Sequence of chain 1.D:
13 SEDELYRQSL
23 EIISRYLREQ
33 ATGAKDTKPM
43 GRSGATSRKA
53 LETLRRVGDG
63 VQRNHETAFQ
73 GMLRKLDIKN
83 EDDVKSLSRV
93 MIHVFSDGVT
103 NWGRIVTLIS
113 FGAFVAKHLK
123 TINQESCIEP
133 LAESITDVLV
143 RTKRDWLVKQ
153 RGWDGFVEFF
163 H

A small-molecule ligand and the protein it binds are described below.
Small molecule (SMILES): CC#CCn1c(CC)c(-c2cccc(Cl)c2C)c2c(N[C@H](Cc3ccccc3)C(=O)O)ncnc21

Binding-site contacts:
Ligand atom CL1 contacts residue ALA70 of chain 1.D at 3.2 Å.
Ligand atom C21 contacts residue MET93 of chain 1.D at 3.9 Å (hydrophobic).
Ligand atom N3 contacts residue PHE97 of chain 1.D at 3.8 Å.
Ligand atom C16 contacts residue ARG106 of chain 1.D at 3.5 Å.
Ligand atom C15 contacts residue ARG106 of chain 1.D at 3.6 Å.
Ligand atom N4 contacts residue VAL96 of chain 1.D at 4.0 Å.
Ligand atom C5 contacts residue VAL96 of chain 1.D at 3.8 Å (hydrophobic).
Ligand atom N3 contacts residue LEU110 of chain 1.D at 3.8 Å.
Ligand atom C21 contacts residue PHE113 of chain 1.D at 3.6 Å (hydrophobic).
Ligand atom C11 contacts residue THR109 of chain 1.D at 3.9 Å.
Ligand atom C2 contacts residue PHE113 of chain 1.D at 3.8 Å (hydrophobic).
Ligand atom C24 contacts residue PHE113 of chain 1.D at 3.5 Å (hydrophobic).
Ligand atom C26 contacts residue MET74 of chain 1.D at 3.6 Å (hydrophobic).
Ligand atom C27 contacts residue MET74 of chain 1.D at 3.4 Å (hydrophobic).
Ligand atom C17 contacts residue VAL96 of chain 1.D at 3.9 Å (hydrophobic).
Ligand atom C28 contacts residue MET74 of chain 1.D at 3.6 Å (hydrophobic).
Ligand atom C20 contacts residue LEU110 of chain 1.D at 3.6 Å (hydrophobic).
Ligand atom O1 contacts residue ARG106 of chain 1.D at 3.0 Å (salt-bridge).
Ligand atom C19 contacts residue LEU110 of chain 1.D at 3.6 Å (hydrophobic).
Ligand atom C21 contacts residue LEU110 of chain 1.D at 3.3 Å (hydrophobic).
Ligand atom C1 contacts residue MET74 of chain 1.D at 3.8 Å (hydrophobic).
Ligand atom C25 contacts residue MET74 of chain 1.D at 3.9 Å (hydrophobic).
Ligand atom C1 contacts residue VAL96 of chain 1.D at 3.8 Å (hydrophobic).
Ligand atom C19 contacts residue PHE113 of chain 1.D at 3.9 Å (hydrophobic).
Ligand atom O2 contacts residue ARG106 of chain 1.D at 3.3 Å (salt-bridge).
Ligand atom N2 contacts residue THR109 of chain 1.D at 3.6 Å.
Ligand atom C24 contacts residue PHE71 of chain 1.D at 3.7 Å (hydrophobic).
Ligand atom CL1 contacts residue MET74 of chain 1.D at 3.5 Å.
Ligand atom C20 contacts residue PHE113 of chain 1.D at 3.5 Å (hydrophobic).
Ligand atom N1 contacts residue THR109 of chain 1.D at 3.5 Å.
Ligand atom CL1 contacts residue PHE71 of chain 1.D at 3.6 Å.
Ligand atom C12 contacts residue HIS67 of chain 1.D at 3.8 Å.
Ligand atom N2 contacts residue ARG106 of chain 1.D at 3.8 Å.
Ligand atom C3 contacts residue VAL96 of chain 1.D at 3.9 Å (hydrophobic).
Ligand atom C21 contacts residue GLY114 of chain 1.D at 3.4 Å.
Ligand atom C1 contacts residue VAL92 of chain 1.D at 3.6 Å (hydrophobic).
Ligand atom C6 contacts residue THR109 of chain 1.D at 3.5 Å.
Ligand atom C4 contacts residue VAL96 of chain 1.D at 3.8 Å (hydrophobic).
Ligand atom C12 contacts residue PHE71 of chain 1.D at 3.9 Å (hydrophobic).
Ligand atom C10 contacts residue THR109 of chain 1.D at 3.8 Å.